Binding-site contacts:
Ligand atom C1 contacts residue ASN240 of chain 1.N at 3.7 Å.
Ligand atom O5 contacts residue ASN240 of chain 1.N at 4.1 Å.
Ligand atom N2 contacts residue ASN240 of chain 1.N at 2.7 Å (h-bond).
Ligand atom C1 contacts residue ASN169 of chain 1.N at 1.4 Å.
Ligand atom C2 contacts residue ASN240 of chain 1.N at 3.6 Å.
Ligand atom C8 contacts residue ASN169 of chain 1.N at 4.5 Å.
Ligand atom C8 contacts residue SER221 of chain 1.M at 3.4 Å.
Ligand atom O7 contacts residue ASN169 of chain 1.N at 3.7 Å.
Ligand atom N2 contacts residue ASN169 of chain 1.N at 2.7 Å (h-bond).
Ligand atom C5 contacts residue ASN169 of chain 1.N at 3.7 Å.
Ligand atom C8 contacts residue ASP241 of chain 1.N at 3.6 Å.
Ligand atom O7 contacts residue ASN240 of chain 1.N at 3.4 Å (h-bond).
Ligand atom C4 contacts residue ASN169 of chain 1.N at 4.2 Å.
Ligand atom C7 contacts residue ASN169 of chain 1.N at 3.4 Å.
Ligand atom C4 contacts residue ASN240 of chain 1.N at 3.9 Å.
Ligand atom O7 contacts residue ALA242 of chain 1.N at 4.3 Å.
Ligand atom C8 contacts residue ALA242 of chain 1.N at 3.2 Å (hydrophobic).
Ligand atom C7 contacts residue ASN240 of chain 1.N at 3.5 Å.
Ligand atom O4 contacts residue ASN240 of chain 1.N at 3.6 Å.
Ligand atom C3 contacts residue ASN240 of chain 1.N at 3.6 Å.
Ligand atom O5 contacts residue ASN169 of chain 1.N at 2.4 Å (h-bond).
Ligand atom C8 contacts residue ASN240 of chain 1.N at 3.5 Å.
Ligand atom N2 contacts residue ALA242 of chain 1.N at 4.5 Å.
Ligand atom N2 contacts residue ASP241 of chain 1.N at 4.4 Å.
Ligand atom C2 contacts residue ASN169 of chain 1.N at 2.3 Å.
Ligand atom O3 contacts residue ASN240 of chain 1.N at 4.3 Å.
Ligand atom C7 contacts residue ALA242 of chain 1.N at 4.1 Å (hydrophobic).
Ligand atom C5 contacts residue ASN240 of chain 1.N at 3.8 Å.
Ligand atom C3 contacts residue ASN169 of chain 1.N at 3.7 Å.

This small molecule binds to this protein.
Small molecule (SMILES): CC(=O)N[C@H]1[C@H](O[C@H]2[C@H](O)[C@@H](NC(C)=O)CO[C@@H]2CO)O[C@H](CO)[C@@H](O)[C@@H]1O

Sequence of chain 1.M:
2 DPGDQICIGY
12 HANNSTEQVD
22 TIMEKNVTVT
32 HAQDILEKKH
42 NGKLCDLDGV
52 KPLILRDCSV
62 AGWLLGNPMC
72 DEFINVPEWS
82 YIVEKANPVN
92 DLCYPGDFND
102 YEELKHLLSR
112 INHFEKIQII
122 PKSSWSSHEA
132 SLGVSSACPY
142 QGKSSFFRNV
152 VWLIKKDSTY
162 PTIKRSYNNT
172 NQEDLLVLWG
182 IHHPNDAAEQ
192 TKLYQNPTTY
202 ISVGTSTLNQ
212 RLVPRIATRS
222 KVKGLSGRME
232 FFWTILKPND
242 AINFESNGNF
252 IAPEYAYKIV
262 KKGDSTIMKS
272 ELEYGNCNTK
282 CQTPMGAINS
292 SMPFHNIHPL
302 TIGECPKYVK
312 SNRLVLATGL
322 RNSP

Sequence of chain 1.N:
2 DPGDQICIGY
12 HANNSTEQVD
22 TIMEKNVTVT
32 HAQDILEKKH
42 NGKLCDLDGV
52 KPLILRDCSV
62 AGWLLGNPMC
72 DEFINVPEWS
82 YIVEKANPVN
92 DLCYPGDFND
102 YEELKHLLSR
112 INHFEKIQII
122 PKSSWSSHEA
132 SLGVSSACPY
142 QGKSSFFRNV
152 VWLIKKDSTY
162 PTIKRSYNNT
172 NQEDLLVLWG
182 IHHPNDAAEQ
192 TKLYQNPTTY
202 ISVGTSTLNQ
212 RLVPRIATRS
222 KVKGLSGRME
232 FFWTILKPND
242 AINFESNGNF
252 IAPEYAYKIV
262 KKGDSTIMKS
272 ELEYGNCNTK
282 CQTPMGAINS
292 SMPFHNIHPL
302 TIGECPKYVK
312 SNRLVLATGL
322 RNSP